This small molecule binds to this protein.
Small molecule (SMILES): CC[C@H](C)O

Sequence of chain 3.A:
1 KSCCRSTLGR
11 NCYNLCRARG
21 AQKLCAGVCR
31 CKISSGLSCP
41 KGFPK

Binding-site contacts:
Ligand atom OH contacts residue VAL28 of chain 3.A at 4.4 Å.
Ligand atom C4 contacts residue ARG30 of chain 3.A at 3.8 Å.
Ligand atom C1 contacts residue GLY9 of chain 3.A at 4.2 Å.
Ligand atom OH contacts residue ARG30 of chain 3.A at 3.5 Å.
Ligand atom OH contacts residue CYS29 of chain 3.A at 3.2 Å (h-bond).
Ligand atom C1 contacts residue ARG30 of chain 3.A at 4.2 Å.
Ligand atom C1 contacts residue SER6 of chain 3.A at 3.5 Å.
Ligand atom C2 contacts residue ARG30 of chain 3.A at 4.2 Å.
Ligand atom C3 contacts residue ARG30 of chain 3.A at 3.8 Å.
Ligand atom C2 contacts residue CYS29 of chain 3.A at 4.1 Å (hydrophobic).
Ligand atom C1 contacts residue CYS29 of chain 3.A at 3.8 Å (hydrophobic).